Sequence of chain 56.A:
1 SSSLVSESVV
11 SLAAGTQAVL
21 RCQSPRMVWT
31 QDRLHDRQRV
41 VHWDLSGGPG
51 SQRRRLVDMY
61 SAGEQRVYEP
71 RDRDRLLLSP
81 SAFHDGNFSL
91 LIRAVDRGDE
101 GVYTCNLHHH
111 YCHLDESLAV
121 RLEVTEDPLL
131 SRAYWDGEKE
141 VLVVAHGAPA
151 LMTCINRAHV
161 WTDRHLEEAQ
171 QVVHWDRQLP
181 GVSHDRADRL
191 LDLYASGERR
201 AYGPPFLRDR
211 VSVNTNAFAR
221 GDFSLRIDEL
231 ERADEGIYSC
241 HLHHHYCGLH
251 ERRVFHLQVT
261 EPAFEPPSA

Binding-site contacts:
Ligand atom O6 contacts residue LEU91 of chain 56.A at 4.1 Å.
Ligand atom C1 contacts residue SER89 of chain 56.A at 4.5 Å.
Ligand atom C8 contacts residue ASN87 of chain 56.A at 4.3 Å.
Ligand atom O4 contacts residue LEU151 of chain 56.A at 4.1 Å.
Ligand atom C7 contacts residue ASP85 of chain 56.A at 4.4 Å.
Ligand atom C2 contacts residue ASN87 of chain 56.A at 2.4 Å.
Ligand atom C6 contacts residue LEU91 of chain 56.A at 3.7 Å (hydrophobic).
Ligand atom C1 contacts residue ASN87 of chain 56.A at 1.4 Å.
Ligand atom C6 contacts residue LEU151 of chain 56.A at 3.8 Å (hydrophobic).
Ligand atom C7 contacts residue ASN87 of chain 56.A at 3.1 Å.
Ligand atom C5 contacts residue ASN87 of chain 56.A at 3.7 Å.
Ligand atom O7 contacts residue ASN87 of chain 56.A at 3.0 Å (h-bond).
Ligand atom N2 contacts residue ASN87 of chain 56.A at 2.8 Å (h-bond).
Ligand atom O7 contacts residue ASP85 of chain 56.A at 3.4 Å (salt-bridge).
Ligand atom O5 contacts residue ASN87 of chain 56.A at 2.4 Å (h-bond).
Ligand atom C4 contacts residue ASN87 of chain 56.A at 4.2 Å.
Ligand atom C3 contacts residue ASN87 of chain 56.A at 3.8 Å.
Ligand atom C5 contacts residue LEU151 of chain 56.A at 4.1 Å (hydrophobic).

The small molecule below binds the protein below.
Small molecule (SMILES): CC(=O)N[C@@H]1[C@@H](O)[C@H](O)[C@@H](CO)O[C@H]1O